Sequence of chain 1.P:
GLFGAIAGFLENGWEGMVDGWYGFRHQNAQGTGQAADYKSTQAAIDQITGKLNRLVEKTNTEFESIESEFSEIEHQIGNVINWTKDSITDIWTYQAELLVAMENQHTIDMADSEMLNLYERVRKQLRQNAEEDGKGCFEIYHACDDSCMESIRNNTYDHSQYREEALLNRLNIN

Sequence of chain 1.Q:
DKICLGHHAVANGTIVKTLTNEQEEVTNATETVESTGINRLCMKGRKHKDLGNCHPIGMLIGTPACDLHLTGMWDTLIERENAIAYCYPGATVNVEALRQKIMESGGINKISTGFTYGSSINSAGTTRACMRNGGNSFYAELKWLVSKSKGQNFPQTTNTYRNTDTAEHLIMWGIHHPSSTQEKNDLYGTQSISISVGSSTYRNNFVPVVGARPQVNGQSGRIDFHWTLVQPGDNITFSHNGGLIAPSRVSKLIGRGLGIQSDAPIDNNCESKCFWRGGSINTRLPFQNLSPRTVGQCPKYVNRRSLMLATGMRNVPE

Binding-site contacts:
Ligand atom C5 contacts residue ASN82 of chain 1.P at 3.6 Å.
Ligand atom O5 contacts residue ASN82 of chain 1.P at 2.3 Å (h-bond).
Ligand atom C7 contacts residue ASN82 of chain 1.P at 3.4 Å.
Ligand atom C1 contacts residue ASN82 of chain 1.P at 1.4 Å.
Ligand atom O7 contacts residue ASN79 of chain 1.P at 2.8 Å (h-bond).
Ligand atom N2 contacts residue ASN82 of chain 1.P at 2.8 Å (h-bond).
Ligand atom C3 contacts residue ASN82 of chain 1.P at 3.6 Å.
Ligand atom N2 contacts residue GLY78 of chain 1.P at 4.2 Å.
Ligand atom O7 contacts residue GLU104 of chain 1.Q at 3.6 Å (salt-bridge).
Ligand atom C8 contacts residue GLY78 of chain 1.P at 3.8 Å.
Ligand atom C7 contacts residue GLY78 of chain 1.P at 4.3 Å.
Ligand atom N2 contacts residue ASN79 of chain 1.P at 4.4 Å.
Ligand atom C2 contacts residue ASN82 of chain 1.P at 2.3 Å.
Ligand atom C8 contacts residue HIS75 of chain 1.P at 3.5 Å.
Ligand atom O7 contacts residue ASN82 of chain 1.P at 3.7 Å.
Ligand atom C4 contacts residue ASN82 of chain 1.P at 4.1 Å.
Ligand atom C8 contacts residue ASN79 of chain 1.P at 3.6 Å.
Ligand atom C7 contacts residue HIS75 of chain 1.P at 4.4 Å.
Ligand atom O7 contacts residue HIS75 of chain 1.P at 4.2 Å.
Ligand atom C7 contacts residue ASN79 of chain 1.P at 3.3 Å.

The small molecule below binds the protein below.
Small molecule (SMILES): CC(=O)N[C@@H]1[C@@H](O)[C@H](O)[C@@H](CO)O[C@H]1O